Binding-site contacts:
Ligand atom C7 contacts residue VAL210 of chain 1.A at 3.6 Å (hydrophobic).
Ligand atom C10 contacts residue SER192 of chain 1.A at 3.6 Å.
Ligand atom C8 contacts residue LYS189 of chain 1.A at 3.5 Å.
Ligand atom C1 contacts residue CYS216 of chain 1.A at 3.9 Å (hydrophobic).
Ligand atom C1 contacts residue GLY213 of chain 1.A at 3.6 Å.
Ligand atom O6 contacts residue GLY215 of chain 1.A at 2.9 Å.
Ligand atom C9 contacts residue SER187 of chain 1.A at 3.9 Å.
Ligand atom C2 contacts residue TRP212 of chain 1.A at 3.7 Å (hydrophobic).
Ligand atom C9 contacts residue GLY213 of chain 1.A at 3.6 Å.
Ligand atom N3 contacts residue GLY213 of chain 1.A at 3.4 Å.
Ligand atom C12 contacts residue TRP212 of chain 1.A at 3.6 Å (hydrophobic).
Ligand atom N3 contacts residue CYS216 of chain 1.A at 3.9 Å.
Ligand atom C1 contacts residue GLY215 of chain 1.A at 3.5 Å.
Ligand atom N3 contacts residue ASP186 of chain 1.A at 3.6 Å.
Ligand atom C8 contacts residue SER211 of chain 1.A at 3.6 Å.
Ligand atom O6 contacts residue CYS216 of chain 1.A at 3.2 Å (h-bond).
Ligand atom CL contacts residue SER192 of chain 1.A at 3.5 Å.
Ligand atom C9 contacts residue TRP212 of chain 1.A at 3.5 Å (hydrophobic).
Ligand atom O6 contacts residue GLY213 of chain 1.A at 3.6 Å.
Ligand atom C10 contacts residue TRP212 of chain 1.A at 3.7 Å (hydrophobic).
Ligand atom C4 contacts residue SER187 of chain 1.A at 3.8 Å.
Ligand atom C9 contacts residue GLY223 of chain 1.A at 3.5 Å.
Ligand atom C10 contacts residue LYS189 of chain 1.A at 4.0 Å.
Ligand atom C8 contacts residue TRP212 of chain 1.A at 3.8 Å (hydrophobic).
Ligand atom C7 contacts residue CYS188 of chain 1.A at 3.9 Å (hydrophobic).
Ligand atom CL contacts residue LYS189 of chain 1.A at 3.6 Å.
Ligand atom C10 contacts residue SER211 of chain 1.A at 3.1 Å.
Ligand atom C2 contacts residue GLY213 of chain 1.A at 3.6 Å.
Ligand atom C10 contacts residue CYS188 of chain 1.A at 3.8 Å (hydrophobic).
Ligand atom C9 contacts residue ASP186 of chain 1.A at 3.4 Å.
Ligand atom C4 contacts residue TRP212 of chain 1.A at 3.6 Å (hydrophobic).
Ligand atom C12 contacts residue ASP186 of chain 1.A at 3.5 Å.
Ligand atom C12 contacts residue SER187 of chain 1.A at 3.3 Å.
Ligand atom C5 contacts residue GLY213 of chain 1.A at 3.9 Å.
Ligand atom N3 contacts residue GLY215 of chain 1.A at 3.1 Å (h-bond).
Ligand atom C7 contacts residue SER211 of chain 1.A at 3.8 Å.
Ligand atom C5 contacts residue LYS189 of chain 1.A at 3.8 Å.
Ligand atom C12 contacts residue GLY223 of chain 1.A at 4.0 Å.
Ligand atom CL contacts residue SER211 of chain 1.A at 3.6 Å.
Ligand atom C7 contacts residue TRP212 of chain 1.A at 3.7 Å (hydrophobic).

Sequence of chain 1.A:
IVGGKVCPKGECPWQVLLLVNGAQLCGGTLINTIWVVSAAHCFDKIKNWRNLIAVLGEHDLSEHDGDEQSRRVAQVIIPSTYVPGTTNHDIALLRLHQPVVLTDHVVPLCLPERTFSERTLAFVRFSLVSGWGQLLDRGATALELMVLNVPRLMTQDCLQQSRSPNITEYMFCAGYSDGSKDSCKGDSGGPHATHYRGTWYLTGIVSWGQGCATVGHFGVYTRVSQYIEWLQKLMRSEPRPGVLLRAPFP

The protein below binds the small molecule below.
Small molecule (SMILES): O=C1NCCc2ccc(Cl)cc21